Sequence of chain 1.C:
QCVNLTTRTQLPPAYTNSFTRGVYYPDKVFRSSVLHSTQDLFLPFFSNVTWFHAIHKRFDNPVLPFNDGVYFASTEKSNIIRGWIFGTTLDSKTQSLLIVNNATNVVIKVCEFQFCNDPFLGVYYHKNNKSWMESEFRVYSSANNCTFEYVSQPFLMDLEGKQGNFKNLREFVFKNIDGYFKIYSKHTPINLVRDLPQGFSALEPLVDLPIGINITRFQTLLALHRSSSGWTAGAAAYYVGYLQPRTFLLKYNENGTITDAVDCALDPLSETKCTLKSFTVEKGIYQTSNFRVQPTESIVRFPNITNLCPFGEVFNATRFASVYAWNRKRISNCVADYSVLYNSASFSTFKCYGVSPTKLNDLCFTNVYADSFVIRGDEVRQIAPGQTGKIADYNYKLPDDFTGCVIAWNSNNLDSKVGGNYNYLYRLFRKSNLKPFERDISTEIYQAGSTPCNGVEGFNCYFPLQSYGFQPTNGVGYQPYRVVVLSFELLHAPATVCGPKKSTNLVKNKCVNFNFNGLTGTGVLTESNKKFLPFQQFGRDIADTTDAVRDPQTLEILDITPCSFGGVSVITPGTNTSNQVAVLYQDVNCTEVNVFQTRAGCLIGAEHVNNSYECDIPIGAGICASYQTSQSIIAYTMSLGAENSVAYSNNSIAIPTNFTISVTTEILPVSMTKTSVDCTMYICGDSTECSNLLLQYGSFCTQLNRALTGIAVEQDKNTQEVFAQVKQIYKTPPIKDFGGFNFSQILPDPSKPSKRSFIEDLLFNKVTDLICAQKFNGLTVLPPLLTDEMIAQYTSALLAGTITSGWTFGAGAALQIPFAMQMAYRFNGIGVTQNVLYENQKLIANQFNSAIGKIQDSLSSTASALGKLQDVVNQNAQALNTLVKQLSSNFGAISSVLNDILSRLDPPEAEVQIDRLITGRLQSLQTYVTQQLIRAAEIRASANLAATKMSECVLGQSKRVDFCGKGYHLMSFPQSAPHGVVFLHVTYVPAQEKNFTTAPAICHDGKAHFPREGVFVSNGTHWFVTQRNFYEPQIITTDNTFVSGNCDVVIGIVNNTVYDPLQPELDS

Sequence of chain 1.D:
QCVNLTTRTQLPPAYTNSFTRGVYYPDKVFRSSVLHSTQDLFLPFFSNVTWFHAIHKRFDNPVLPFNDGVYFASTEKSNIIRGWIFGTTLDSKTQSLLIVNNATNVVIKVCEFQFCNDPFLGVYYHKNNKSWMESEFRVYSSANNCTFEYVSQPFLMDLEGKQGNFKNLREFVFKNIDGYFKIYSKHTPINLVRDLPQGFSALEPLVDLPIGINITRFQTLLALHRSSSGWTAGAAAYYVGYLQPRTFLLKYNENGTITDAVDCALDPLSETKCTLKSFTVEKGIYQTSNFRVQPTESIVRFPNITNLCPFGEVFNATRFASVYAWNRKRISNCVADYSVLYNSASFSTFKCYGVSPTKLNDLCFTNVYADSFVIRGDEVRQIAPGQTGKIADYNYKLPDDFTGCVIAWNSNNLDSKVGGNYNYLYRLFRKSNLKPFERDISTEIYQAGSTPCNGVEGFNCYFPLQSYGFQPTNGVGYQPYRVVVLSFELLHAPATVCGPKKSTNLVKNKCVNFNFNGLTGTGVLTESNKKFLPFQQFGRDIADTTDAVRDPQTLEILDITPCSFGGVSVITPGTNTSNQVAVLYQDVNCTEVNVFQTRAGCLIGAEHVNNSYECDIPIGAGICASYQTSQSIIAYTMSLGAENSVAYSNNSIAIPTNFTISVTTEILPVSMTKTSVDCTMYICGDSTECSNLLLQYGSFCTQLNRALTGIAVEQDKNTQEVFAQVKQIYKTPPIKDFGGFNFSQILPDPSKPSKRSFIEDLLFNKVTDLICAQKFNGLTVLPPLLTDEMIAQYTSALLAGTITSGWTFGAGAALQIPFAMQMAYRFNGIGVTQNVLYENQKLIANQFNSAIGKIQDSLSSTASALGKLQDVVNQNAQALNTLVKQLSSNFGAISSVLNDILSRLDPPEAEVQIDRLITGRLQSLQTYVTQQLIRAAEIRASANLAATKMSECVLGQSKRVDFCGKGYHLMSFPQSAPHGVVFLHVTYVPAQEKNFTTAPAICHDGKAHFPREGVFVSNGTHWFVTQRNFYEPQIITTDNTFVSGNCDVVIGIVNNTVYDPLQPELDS

Binding-site contacts:
Ligand atom C1 contacts residue ASP796 of chain 1.C at 4.0 Å.
Ligand atom N2 contacts residue ASN709 of chain 1.D at 2.9 Å (h-bond).
Ligand atom C5 contacts residue ASN709 of chain 1.D at 3.6 Å.
Ligand atom C7 contacts residue ASN709 of chain 1.D at 3.2 Å.
Ligand atom C7 contacts residue ASN710 of chain 1.D at 4.0 Å.
Ligand atom C2 contacts residue ASN709 of chain 1.D at 2.5 Å.
Ligand atom C4 contacts residue ASN709 of chain 1.D at 4.2 Å.
Ligand atom O5 contacts residue ASN709 of chain 1.D at 2.4 Å (h-bond).
Ligand atom O5 contacts residue ASP796 of chain 1.C at 3.3 Å (salt-bridge).
Ligand atom C8 contacts residue ASN710 of chain 1.D at 3.5 Å.
Ligand atom C1 contacts residue ASN709 of chain 1.D at 1.4 Å.
Ligand atom O6 contacts residue ASP796 of chain 1.C at 3.7 Å.
Ligand atom C5 contacts residue ASP796 of chain 1.C at 4.5 Å.
Ligand atom C8 contacts residue GLY1131 of chain 1.D at 4.3 Å.
Ligand atom O7 contacts residue ASN709 of chain 1.D at 3.1 Å (h-bond).
Ligand atom N2 contacts residue ASN710 of chain 1.D at 4.2 Å.
Ligand atom O7 contacts residue ILE1130 of chain 1.D at 4.5 Å.
Ligand atom C3 contacts residue ASN709 of chain 1.D at 3.8 Å.

A small-molecule ligand and the protein it binds are described below.
Small molecule (SMILES): CC(=O)N[C@@H]1[C@@H](O)[C@H](O)[C@@H](CO)O[C@H]1O